This small molecule binds to this protein.
Small molecule (SMILES): CC(=O)N[C@@H]1[C@@H](O)[C@H](O)[C@@H](CO)O[C@H]1O

Binding-site contacts:
Ligand atom C5 contacts residue ASN1242 of chain 1.A at 3.6 Å.
Ligand atom O7 contacts residue HIS1296 of chain 1.A at 4.1 Å.
Ligand atom O7 contacts residue THR1295 of chain 1.A at 4.0 Å.
Ligand atom C8 contacts residue ASN1242 of chain 1.A at 4.3 Å.
Ligand atom C7 contacts residue ASN1242 of chain 1.A at 3.9 Å.
Ligand atom C1 contacts residue ASN1242 of chain 1.A at 1.4 Å.
Ligand atom O5 contacts residue ASN1242 of chain 1.A at 2.4 Å (h-bond).
Ligand atom C8 contacts residue HIS1296 of chain 1.A at 4.2 Å.
Ligand atom C4 contacts residue ASN1242 of chain 1.A at 4.3 Å.
Ligand atom C2 contacts residue ASN1242 of chain 1.A at 2.5 Å.
Ligand atom C7 contacts residue HIS1296 of chain 1.A at 4.1 Å.
Ligand atom N2 contacts residue ASN1242 of chain 1.A at 3.0 Å (h-bond).
Ligand atom C3 contacts residue ASN1242 of chain 1.A at 3.8 Å.

Sequence of chain 1.A:
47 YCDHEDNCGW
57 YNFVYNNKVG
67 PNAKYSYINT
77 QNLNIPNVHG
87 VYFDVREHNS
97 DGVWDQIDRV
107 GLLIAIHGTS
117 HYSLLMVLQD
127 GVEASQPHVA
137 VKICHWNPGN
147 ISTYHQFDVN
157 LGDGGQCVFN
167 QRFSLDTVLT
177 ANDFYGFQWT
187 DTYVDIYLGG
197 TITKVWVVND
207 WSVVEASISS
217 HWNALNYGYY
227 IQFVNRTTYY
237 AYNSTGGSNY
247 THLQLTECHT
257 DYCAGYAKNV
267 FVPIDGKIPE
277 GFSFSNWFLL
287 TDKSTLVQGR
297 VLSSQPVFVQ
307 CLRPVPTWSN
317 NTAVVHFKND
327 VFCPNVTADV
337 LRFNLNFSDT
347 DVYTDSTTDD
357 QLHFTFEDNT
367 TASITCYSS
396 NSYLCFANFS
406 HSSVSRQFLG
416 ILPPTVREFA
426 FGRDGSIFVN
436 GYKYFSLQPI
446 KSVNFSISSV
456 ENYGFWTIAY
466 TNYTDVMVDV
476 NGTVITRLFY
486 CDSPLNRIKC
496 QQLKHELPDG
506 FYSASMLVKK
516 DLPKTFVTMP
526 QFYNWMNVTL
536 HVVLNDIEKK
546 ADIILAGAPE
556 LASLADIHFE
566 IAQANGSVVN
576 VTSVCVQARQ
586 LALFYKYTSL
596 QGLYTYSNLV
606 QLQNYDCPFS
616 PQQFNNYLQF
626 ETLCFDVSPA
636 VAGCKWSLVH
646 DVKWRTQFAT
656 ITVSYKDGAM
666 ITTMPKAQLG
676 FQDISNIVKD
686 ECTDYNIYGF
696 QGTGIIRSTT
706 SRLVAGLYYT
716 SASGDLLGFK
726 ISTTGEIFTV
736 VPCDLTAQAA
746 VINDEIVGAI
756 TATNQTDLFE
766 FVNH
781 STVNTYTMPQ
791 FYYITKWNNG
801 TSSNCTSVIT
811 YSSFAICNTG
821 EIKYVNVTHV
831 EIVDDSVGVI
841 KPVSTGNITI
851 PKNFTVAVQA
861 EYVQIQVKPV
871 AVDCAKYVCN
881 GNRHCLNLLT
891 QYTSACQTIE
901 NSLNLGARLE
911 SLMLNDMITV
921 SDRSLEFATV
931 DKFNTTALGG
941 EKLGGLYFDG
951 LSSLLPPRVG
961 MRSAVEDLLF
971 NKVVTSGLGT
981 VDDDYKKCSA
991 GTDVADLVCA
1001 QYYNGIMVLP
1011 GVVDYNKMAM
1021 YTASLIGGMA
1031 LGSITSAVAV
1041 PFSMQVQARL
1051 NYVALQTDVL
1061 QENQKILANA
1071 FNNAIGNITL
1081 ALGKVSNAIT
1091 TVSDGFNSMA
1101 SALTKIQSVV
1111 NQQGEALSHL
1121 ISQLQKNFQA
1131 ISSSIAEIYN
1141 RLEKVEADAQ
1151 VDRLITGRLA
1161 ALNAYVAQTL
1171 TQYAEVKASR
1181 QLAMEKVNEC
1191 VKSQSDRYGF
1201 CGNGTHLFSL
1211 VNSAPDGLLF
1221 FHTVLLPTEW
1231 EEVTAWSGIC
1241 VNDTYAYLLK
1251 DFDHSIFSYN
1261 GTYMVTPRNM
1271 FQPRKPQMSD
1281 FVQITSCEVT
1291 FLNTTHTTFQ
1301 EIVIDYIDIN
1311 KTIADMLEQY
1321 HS